A protein and the small-molecule ligand that binds it are described below.
Small molecule (SMILES): CC(=O)N[C@@H]1[C@@H](O)[C@H](O)[C@@H](CO)O[C@H]1O

Binding-site contacts:
Ligand atom N2 contacts residue ASN1163 of chain 1.C at 2.9 Å (h-bond).
Ligand atom C8 contacts residue ASN1163 of chain 1.C at 4.4 Å.
Ligand atom C2 contacts residue ASN1163 of chain 1.C at 2.4 Å.
Ligand atom C5 contacts residue ASN1163 of chain 1.C at 3.7 Å.
Ligand atom C3 contacts residue ASN1163 of chain 1.C at 3.8 Å.
Ligand atom C4 contacts residue ASN1163 of chain 1.C at 4.2 Å.
Ligand atom C1 contacts residue ASN1163 of chain 1.C at 1.4 Å.
Ligand atom C7 contacts residue ASN1163 of chain 1.C at 3.3 Å.
Ligand atom O5 contacts residue ASN1163 of chain 1.C at 2.4 Å (h-bond).
Ligand atom O7 contacts residue ASN1163 of chain 1.C at 3.3 Å (h-bond).

Sequence of chain 1.C:
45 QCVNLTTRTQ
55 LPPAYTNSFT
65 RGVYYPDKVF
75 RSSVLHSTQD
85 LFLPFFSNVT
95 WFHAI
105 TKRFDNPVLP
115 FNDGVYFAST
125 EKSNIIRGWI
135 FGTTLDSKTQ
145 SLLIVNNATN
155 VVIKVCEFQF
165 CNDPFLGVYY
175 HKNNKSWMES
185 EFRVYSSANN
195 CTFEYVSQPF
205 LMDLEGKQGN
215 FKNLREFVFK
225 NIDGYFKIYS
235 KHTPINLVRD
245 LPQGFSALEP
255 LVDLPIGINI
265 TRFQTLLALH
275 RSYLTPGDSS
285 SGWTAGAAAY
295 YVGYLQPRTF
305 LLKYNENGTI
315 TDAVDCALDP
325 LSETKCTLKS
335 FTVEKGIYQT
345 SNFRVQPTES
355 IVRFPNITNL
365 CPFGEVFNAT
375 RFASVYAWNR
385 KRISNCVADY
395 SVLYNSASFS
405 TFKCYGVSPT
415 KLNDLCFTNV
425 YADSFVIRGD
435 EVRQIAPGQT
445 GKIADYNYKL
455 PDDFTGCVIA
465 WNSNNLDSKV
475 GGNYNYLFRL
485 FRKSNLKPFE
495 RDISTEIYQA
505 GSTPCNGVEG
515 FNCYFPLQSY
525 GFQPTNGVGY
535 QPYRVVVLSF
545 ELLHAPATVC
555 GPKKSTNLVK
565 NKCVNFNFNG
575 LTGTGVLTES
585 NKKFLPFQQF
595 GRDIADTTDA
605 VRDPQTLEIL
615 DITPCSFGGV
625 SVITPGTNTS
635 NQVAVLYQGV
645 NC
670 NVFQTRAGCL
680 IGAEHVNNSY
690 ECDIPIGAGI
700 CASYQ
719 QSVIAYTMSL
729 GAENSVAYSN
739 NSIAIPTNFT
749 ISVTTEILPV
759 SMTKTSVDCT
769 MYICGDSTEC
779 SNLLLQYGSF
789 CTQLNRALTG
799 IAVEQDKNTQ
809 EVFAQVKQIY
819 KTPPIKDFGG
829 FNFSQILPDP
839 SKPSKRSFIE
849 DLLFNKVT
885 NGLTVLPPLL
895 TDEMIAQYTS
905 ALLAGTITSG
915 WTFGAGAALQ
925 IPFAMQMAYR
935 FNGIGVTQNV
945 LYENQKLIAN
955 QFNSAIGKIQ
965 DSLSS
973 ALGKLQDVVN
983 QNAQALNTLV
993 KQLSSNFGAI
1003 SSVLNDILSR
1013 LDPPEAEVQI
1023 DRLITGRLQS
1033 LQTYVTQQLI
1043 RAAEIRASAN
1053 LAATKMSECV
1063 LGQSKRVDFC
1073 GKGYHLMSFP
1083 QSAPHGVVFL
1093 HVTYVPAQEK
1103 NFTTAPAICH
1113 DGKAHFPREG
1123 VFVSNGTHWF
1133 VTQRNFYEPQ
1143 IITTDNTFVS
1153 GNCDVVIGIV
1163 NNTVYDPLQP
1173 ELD